A protein and the small-molecule ligand that binds it are described below.
Small molecule (SMILES): CC(=O)N[C@H]1[C@H]([C@H](O)[C@H](O)CO)O[C@@](OC[C@H]2O[C@@H](O)[C@H](O)[C@@H](O)[C@H]2O)(C(=O)O)C[C@@H]1O

Sequence of chain 1.A:
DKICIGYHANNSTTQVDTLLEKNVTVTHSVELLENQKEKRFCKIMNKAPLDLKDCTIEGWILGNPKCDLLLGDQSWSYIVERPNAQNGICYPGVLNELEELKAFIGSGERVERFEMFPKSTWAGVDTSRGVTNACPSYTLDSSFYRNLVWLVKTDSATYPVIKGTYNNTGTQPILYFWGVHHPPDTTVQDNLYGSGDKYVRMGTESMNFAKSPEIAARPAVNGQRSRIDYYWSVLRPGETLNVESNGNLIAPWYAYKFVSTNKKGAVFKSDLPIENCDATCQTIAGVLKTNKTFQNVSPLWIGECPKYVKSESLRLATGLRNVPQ

Binding-site contacts:
Ligand atom C5 contacts residue VAL131 of chain 1.A at 3.8 Å (hydrophobic).
Ligand atom C8 contacts residue GLN224 of chain 1.A at 4.2 Å.
Ligand atom C5 contacts residue GLY223 of chain 1.A at 4.2 Å.
Ligand atom C4 contacts residue VAL131 of chain 1.A at 3.7 Å (hydrophobic).
Ligand atom C1 contacts residue THR132 of chain 1.A at 3.5 Å.
Ligand atom C9 contacts residue HIS181 of chain 1.A at 3.8 Å.
Ligand atom N5 contacts residue VAL131 of chain 1.A at 3.0 Å (h-bond).
Ligand atom O1A contacts residue GLN224 of chain 1.A at 2.9 Å (h-bond).
Ligand atom C1 contacts residue ASN133 of chain 1.A at 3.5 Å.
Ligand atom C9 contacts residue TYR91 of chain 1.A at 3.6 Å (hydrophobic).
Ligand atom C9 contacts residue TRP150 of chain 1.A at 4.1 Å (hydrophobic).
Ligand atom O1 contacts residue GLY223 of chain 1.A at 3.3 Å (h-bond).
Ligand atom O2 contacts residue GLY223 of chain 1.A at 4.2 Å.
Ligand atom O9 contacts residue TYR91 of chain 1.A at 3.0 Å (h-bond).
Ligand atom O5 contacts residue GLN224 of chain 1.A at 4.0 Å.
Ligand atom O8 contacts residue GLN224 of chain 1.A at 2.9 Å (h-bond).
Ligand atom O4 contacts residue VAL131 of chain 1.A at 4.0 Å.
Ligand atom O1B contacts residue THR132 of chain 1.A at 3.4 Å.
Ligand atom O3 contacts residue ASN133 of chain 1.A at 3.7 Å.
Ligand atom C1 contacts residue GLN224 of chain 1.A at 3.9 Å.
Ligand atom O7 contacts residue LEU192 of chain 1.A at 4.1 Å.
Ligand atom O1A contacts residue ASN133 of chain 1.A at 3.7 Å.
Ligand atom C4 contacts residue ASN133 of chain 1.A at 3.8 Å.
Ligand atom O1B contacts residue ASN133 of chain 1.A at 2.6 Å (h-bond).
Ligand atom O5 contacts residue GLY223 of chain 1.A at 3.0 Å (h-bond).
Ligand atom C1 contacts residue GLY223 of chain 1.A at 3.4 Å.
Ligand atom O9 contacts residue HIS181 of chain 1.A at 3.7 Å.
Ligand atom O8 contacts residue TYR91 of chain 1.A at 3.3 Å (h-bond).
Ligand atom C9 contacts residue SER226 of chain 1.A at 4.0 Å.
Ligand atom O10 contacts residue LEU192 of chain 1.A at 3.9 Å.
Ligand atom C10 contacts residue VAL131 of chain 1.A at 4.0 Å (hydrophobic).
Ligand atom O9 contacts residue SER226 of chain 1.A at 2.7 Å (h-bond).
Ligand atom O1A contacts residue THR132 of chain 1.A at 2.7 Å (h-bond).
Ligand atom C11 contacts residue ARG129 of chain 1.A at 3.3 Å.
Ligand atom C7 contacts residue TRP150 of chain 1.A at 4.2 Å (hydrophobic).
Ligand atom O4 contacts residue ASN133 of chain 1.A at 2.4 Å (h-bond).
Ligand atom C6 contacts residue VAL131 of chain 1.A at 4.2 Å (hydrophobic).
Ligand atom C8 contacts residue TYR91 of chain 1.A at 4.0 Å (hydrophobic).
Ligand atom C6 contacts residue GLN224 of chain 1.A at 4.1 Å.
Ligand atom C2 contacts residue GLY223 of chain 1.A at 3.3 Å.